The protein below binds the small molecule below.
Small molecule (SMILES): CC(=O)N[C@@H]1[C@@H](O)[C@H](O)[C@@H](CO)O[C@H]1O

Binding-site contacts:
Ligand atom C2 contacts residue ASN108 of chain 1.A at 3.9 Å.
Ligand atom C6 contacts residue CYS216 of chain 1.A at 4.2 Å (hydrophobic).
Ligand atom C8 contacts residue MET110 of chain 1.A at 3.8 Å (hydrophobic).
Ligand atom C3 contacts residue ASN215 of chain 1.A at 3.8 Å.
Ligand atom O5 contacts residue CYS216 of chain 1.A at 3.9 Å.
Ligand atom C4 contacts residue ASN215 of chain 1.A at 4.2 Å.
Ligand atom C7 contacts residue ASN215 of chain 1.A at 3.6 Å.
Ligand atom C7 contacts residue MET110 of chain 1.A at 4.2 Å (hydrophobic).
Ligand atom O7 contacts residue LYS190 of chain 1.A at 3.3 Å.
Ligand atom C8 contacts residue ASN108 of chain 1.A at 3.3 Å.
Ligand atom C5 contacts residue CYS216 of chain 1.A at 4.2 Å (hydrophobic).
Ligand atom O7 contacts residue ASN215 of chain 1.A at 3.6 Å.
Ligand atom C1 contacts residue ASN215 of chain 1.A at 1.4 Å.
Ligand atom C2 contacts residue ASN215 of chain 1.A at 2.5 Å.
Ligand atom C7 contacts residue LYS190 of chain 1.A at 3.8 Å.
Ligand atom O6 contacts residue SER217 of chain 1.A at 4.1 Å.
Ligand atom C6 contacts residue SER217 of chain 1.A at 3.9 Å.
Ligand atom N2 contacts residue ASN108 of chain 1.A at 2.9 Å (h-bond).
Ligand atom C7 contacts residue ASN108 of chain 1.A at 3.6 Å.
Ligand atom N2 contacts residue ASN215 of chain 1.A at 3.0 Å (h-bond).
Ligand atom C1 contacts residue CYS216 of chain 1.A at 4.4 Å (hydrophobic).
Ligand atom O6 contacts residue VAL226 of chain 1.A at 4.3 Å.
Ligand atom C8 contacts residue LYS190 of chain 1.A at 3.5 Å.
Ligand atom O5 contacts residue VAL226 of chain 1.A at 4.2 Å.
Ligand atom O5 contacts residue ASN215 of chain 1.A at 2.3 Å (h-bond).
Ligand atom C5 contacts residue ASN215 of chain 1.A at 3.6 Å.

Sequence of chain 1.A:
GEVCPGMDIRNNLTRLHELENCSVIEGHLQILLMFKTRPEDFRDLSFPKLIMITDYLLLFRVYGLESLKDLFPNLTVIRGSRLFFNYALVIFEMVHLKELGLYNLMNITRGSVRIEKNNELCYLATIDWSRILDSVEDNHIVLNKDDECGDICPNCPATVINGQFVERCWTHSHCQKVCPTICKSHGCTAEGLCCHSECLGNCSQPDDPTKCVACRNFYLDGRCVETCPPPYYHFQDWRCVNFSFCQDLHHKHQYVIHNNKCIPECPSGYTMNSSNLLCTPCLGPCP